This protein binds this small molecule.
Small molecule (SMILES): N[C@@H](Cc1c[nH]c[nH+]1)C(=O)O

Binding-site contacts:
Ligand atom C contacts residue ASN128 of chain 1.A at 3.7 Å.
Ligand atom OXT contacts residue SER127 of chain 1.A at 3.4 Å.
Ligand atom CG contacts residue HIS75 of chain 1.A at 3.9 Å.
Ligand atom C contacts residue GLU78 of chain 1.A at 3.4 Å.
Ligand atom OXT contacts residue ASN128 of chain 1.A at 2.9 Å (h-bond).
Ligand atom CA contacts residue GLN76 of chain 1.A at 3.5 Å.
Ligand atom CA contacts residue GLU78 of chain 1.A at 3.3 Å.
Ligand atom N contacts residue CSX1 of chain 1.F at 0.3 Å (h-bond).
Ligand atom ND1 contacts residue PHE19 of chain 1.A at 3.4 Å.
Ligand atom CD2 contacts residue CSX1 of chain 1.F at 1.6 Å.
Ligand atom O contacts residue GLN76 of chain 1.A at 3.5 Å (h-bond).
Ligand atom OXT contacts residue ARG83 of chain 1.A at 2.8 Å (salt-bridge).
Ligand atom CB contacts residue PHE58 of chain 1.A at 3.6 Å (hydrophobic).
Ligand atom N contacts residue GLN76 of chain 1.A at 2.6 Å (h-bond).
Ligand atom C contacts residue ARG83 of chain 1.A at 3.5 Å.
Ligand atom O contacts residue GLU78 of chain 1.A at 2.8 Å (salt-bridge).
Ligand atom OXT contacts residue CSX1 of chain 1.F at 0.2 Å (h-bond).
Ligand atom C contacts residue CSX1 of chain 1.F at 0.2 Å.
Ligand atom CB contacts residue GLN76 of chain 1.A at 3.7 Å.
Ligand atom ND1 contacts residue CSX1 of chain 1.F at 0.8 Å (h-bond).
Ligand atom CD2 contacts residue HIS75 of chain 1.A at 3.9 Å.
Ligand atom CD2 contacts residue PHE58 of chain 1.A at 3.8 Å (hydrophobic).
Ligand atom O contacts residue CSX1 of chain 1.F at 0.2 Å (h-bond).
Ligand atom NE2 contacts residue CSX1 of chain 1.F at 1.6 Å (h-bond).
Ligand atom O contacts residue MET77 of chain 1.A at 3.6 Å.
Ligand atom N contacts residue PHE97 of chain 1.A at 3.7 Å.
Ligand atom CG contacts residue PHE58 of chain 1.A at 4.0 Å (hydrophobic).
Ligand atom OXT contacts residue PHE58 of chain 1.A at 3.6 Å.
Ligand atom CG contacts residue CSX1 of chain 1.F at 1.1 Å.
Ligand atom ND1 contacts residue PHE97 of chain 1.A at 3.6 Å.
Ligand atom N contacts residue GLU78 of chain 1.A at 2.7 Å (salt-bridge).
Ligand atom O contacts residue ASN128 of chain 1.A at 3.9 Å.
Ligand atom CE1 contacts residue CSX1 of chain 1.F at 1.1 Å.
Ligand atom CE1 contacts residue PHE19 of chain 1.A at 3.2 Å (hydrophobic).
Ligand atom CE1 contacts residue PHE97 of chain 1.A at 4.0 Å (hydrophobic).
Ligand atom CA contacts residue CSX1 of chain 1.F at 0.2 Å.
Ligand atom O contacts residue ARG83 of chain 1.A at 2.8 Å (salt-bridge).
Ligand atom C contacts residue GLN76 of chain 1.A at 3.9 Å.
Ligand atom CB contacts residue CSX1 of chain 1.F at 0.2 Å.
Ligand atom CB contacts residue HIS75 of chain 1.A at 3.5 Å.

Sequence of chain 1.A:
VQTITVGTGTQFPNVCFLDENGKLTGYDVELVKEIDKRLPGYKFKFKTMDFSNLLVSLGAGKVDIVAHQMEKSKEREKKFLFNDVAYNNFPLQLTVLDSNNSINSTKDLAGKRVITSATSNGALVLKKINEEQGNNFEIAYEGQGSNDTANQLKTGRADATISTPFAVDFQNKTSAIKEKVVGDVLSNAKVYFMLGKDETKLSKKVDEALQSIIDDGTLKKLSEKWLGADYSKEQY